The protein below binds the small molecule below.
Small molecule (SMILES): Cc1[nH]c2ccccc2c1CC(=O)N[C@@H](Cc1ccccc1)C(=O)N(C)c1ccccc1

Binding-site contacts:
Ligand atom C1 contacts residue LYS71 of chain 1.A at 3.9 Å.
Ligand atom C27 contacts residue LYS71 of chain 1.A at 3.9 Å.
Ligand atom C6 contacts residue ASN58 of chain 1.A at 3.5 Å.
Ligand atom C10 contacts residue MET67 of chain 1.A at 3.3 Å (hydrophobic).
Ligand atom C13 contacts residue ASN58 of chain 1.A at 3.8 Å.
Ligand atom C19 contacts residue THR98 of chain 1.A at 3.9 Å.
Ligand atom C22 contacts residue ASN54 of chain 1.A at 3.4 Å.
Ligand atom C30 contacts residue MET67 of chain 1.A at 3.6 Å (hydrophobic).
Ligand atom C22 contacts residue TYR121 of chain 1.A at 3.3 Å (hydrophobic).
Ligand atom C21 contacts residue ILE74 of chain 1.A at 3.8 Å (hydrophobic).
Ligand atom C22 contacts residue THR98 of chain 1.A at 3.7 Å.
Ligand atom C17 contacts residue THR98 of chain 1.A at 3.7 Å.
Ligand atom C11 contacts residue LYS71 of chain 1.A at 3.8 Å.
Ligand atom C8 contacts residue LEU57 of chain 1.A at 3.6 Å (hydrophobic).
Ligand atom C11 contacts residue MET67 of chain 1.A at 3.9 Å (hydrophobic).
Ligand atom C5 contacts residue ASN58 of chain 1.A at 3.6 Å.
Ligand atom C22 contacts residue ALA96 of chain 1.A at 3.8 Å (hydrophobic).
Ligand atom C29 contacts residue GLN68 of chain 1.A at 3.3 Å.
Ligand atom C8 contacts residue ASN58 of chain 1.A at 3.3 Å.
Ligand atom C18 contacts residue THR98 of chain 1.A at 3.8 Å.
Ligand atom C29 contacts residue MET67 of chain 1.A at 3.8 Å (hydrophobic).
Ligand atom C12 contacts residue LEU57 of chain 1.A at 3.8 Å (hydrophobic).
Ligand atom C16 contacts residue ASN54 of chain 1.A at 3.9 Å.
Ligand atom C21 contacts residue THR98 of chain 1.A at 3.9 Å.
Ligand atom C7 contacts residue ASN58 of chain 1.A at 3.9 Å.
Ligand atom C21 contacts residue TYR121 of chain 1.A at 3.3 Å (hydrophobic).
Ligand atom C19 contacts residue LYS71 of chain 1.A at 3.6 Å.
Ligand atom C9 contacts residue MET67 of chain 1.A at 3.2 Å (hydrophobic).
Ligand atom C20 contacts residue THR98 of chain 1.A at 3.9 Å.
Ligand atom O14 contacts residue ASN58 of chain 1.A at 2.9 Å (h-bond).
Ligand atom N4 contacts residue ASN58 of chain 1.A at 2.7 Å (h-bond).
Ligand atom C16 contacts residue THR98 of chain 1.A at 3.8 Å.
Ligand atom C20 contacts residue ASN75 of chain 1.A at 3.8 Å.
Ligand atom C23 contacts residue ASN58 of chain 1.A at 3.6 Å.
Ligand atom N3 contacts residue LYS71 of chain 1.A at 3.9 Å.
Ligand atom C25 contacts residue ASN58 of chain 1.A at 3.6 Å.
Ligand atom C6 contacts residue ASN54 of chain 1.A at 3.5 Å.
Ligand atom C26 contacts residue LYS71 of chain 1.A at 3.8 Å.
Ligand atom C28 contacts residue GLN68 of chain 1.A at 3.1 Å.
Ligand atom O24 contacts residue LYS71 of chain 1.A at 3.0 Å (salt-bridge).

Sequence of chain 1.A:
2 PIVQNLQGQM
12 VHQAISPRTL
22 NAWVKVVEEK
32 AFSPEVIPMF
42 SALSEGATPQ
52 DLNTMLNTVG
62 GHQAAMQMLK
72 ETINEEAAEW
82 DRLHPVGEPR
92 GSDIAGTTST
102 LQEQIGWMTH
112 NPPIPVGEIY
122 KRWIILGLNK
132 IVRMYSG